Binding-site contacts:
Ligand atom O02 contacts residue ASP178 of chain 1.B at 3.7 Å.
Ligand atom C09 contacts residue LYS176 of chain 1.B at 4.0 Å.
Ligand atom C09 contacts residue THR175 of chain 1.B at 4.3 Å.
Ligand atom O02 contacts residue LYS176 of chain 1.B at 3.9 Å.
Ligand atom C09 contacts residue ALA177 of chain 1.B at 3.6 Å (hydrophobic).
Ligand atom C08 contacts residue ALA177 of chain 1.B at 4.3 Å (hydrophobic).
Ligand atom O02 contacts residue ALA177 of chain 1.B at 3.0 Å (h-bond).
Ligand atom C08 contacts residue LYS328 of chain 1.B at 3.1 Å.
Ligand atom N04 contacts residue LYS328 of chain 1.B at 3.2 Å (salt-bridge).
Ligand atom C15 contacts residue LYS328 of chain 1.B at 3.1 Å.
Ligand atom C07 contacts residue ALA177 of chain 1.B at 3.7 Å (hydrophobic).
Ligand atom N04 contacts residue THR175 of chain 1.B at 3.7 Å.
Ligand atom C07 contacts residue LYS176 of chain 1.B at 3.4 Å.
Ligand atom C07 contacts residue ASP178 of chain 1.B at 3.0 Å.
Ligand atom N04 contacts residue ALA177 of chain 1.B at 4.4 Å.

Sequence of chain 1.B:
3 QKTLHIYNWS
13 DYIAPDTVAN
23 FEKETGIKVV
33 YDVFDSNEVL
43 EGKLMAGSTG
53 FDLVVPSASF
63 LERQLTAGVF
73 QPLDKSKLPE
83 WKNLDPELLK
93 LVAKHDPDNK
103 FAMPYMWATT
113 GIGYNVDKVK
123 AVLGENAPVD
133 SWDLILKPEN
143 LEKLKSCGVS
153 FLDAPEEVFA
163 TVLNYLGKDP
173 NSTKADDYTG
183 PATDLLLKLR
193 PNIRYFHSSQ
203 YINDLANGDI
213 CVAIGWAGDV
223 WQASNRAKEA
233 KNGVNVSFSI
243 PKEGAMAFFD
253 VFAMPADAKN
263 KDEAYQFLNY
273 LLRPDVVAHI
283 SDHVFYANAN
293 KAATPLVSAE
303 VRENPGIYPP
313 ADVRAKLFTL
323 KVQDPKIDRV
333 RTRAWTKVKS

The protein below binds the small molecule below.
Small molecule (SMILES): COC[C@@H](C)N